Sequence of chain 1.A:
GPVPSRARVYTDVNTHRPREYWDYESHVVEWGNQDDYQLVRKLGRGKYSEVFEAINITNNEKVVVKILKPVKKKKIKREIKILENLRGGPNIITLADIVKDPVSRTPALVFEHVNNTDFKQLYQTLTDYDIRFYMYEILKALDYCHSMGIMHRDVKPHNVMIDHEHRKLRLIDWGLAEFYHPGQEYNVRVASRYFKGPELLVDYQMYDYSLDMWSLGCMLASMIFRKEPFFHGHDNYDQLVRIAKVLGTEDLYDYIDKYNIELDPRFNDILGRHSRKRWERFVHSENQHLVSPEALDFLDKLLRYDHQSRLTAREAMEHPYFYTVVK

Binding-site contacts:
Ligand atom OD1 contacts residue LYS198 of chain 1.A at 3.2 Å (salt-bridge).
Ligand atom NZ contacts residue GLU187 of chain 1.A at 2.9 Å (salt-bridge).
Ligand atom NZ contacts residue GLN207 of chain 1.A at 3.2 Å (h-bond).
Ligand atom CG contacts residue ARG155 of chain 1.A at 3.4 Å.
Ligand atom CA contacts residue A0Z1 of chain 1.F at 2.5 Å.
Ligand atom CG contacts residue LYS158 of chain 1.A at 3.4 Å.
Ligand atom OD1 contacts residue LYS158 of chain 1.A at 2.4 Å (salt-bridge).
Ligand atom CG contacts residue ALA193 of chain 1.A at 3.6 Å (hydrophobic).
Ligand atom OD2 contacts residue VAL192 of chain 1.A at 3.6 Å (h-bond).
Ligand atom CB contacts residue ASP156 of chain 1.A at 3.5 Å.
Ligand atom CB contacts residue ARG191 of chain 1.A at 3.1 Å.
Ligand atom CA contacts residue ASN189 of chain 1.A at 3.4 Å.
Ligand atom CG contacts residue ARG191 of chain 1.A at 3.4 Å.
Ligand atom C contacts residue LEU178 of chain 1.A at 3.3 Å (hydrophobic).
Ligand atom CB contacts residue TYR50 of chain 1.A at 3.3 Å (hydrophobic).
Ligand atom OD2 contacts residue LYS77 of chain 1.A at 3.6 Å.
Ligand atom OD2 contacts residue ASP156 of chain 1.A at 3.5 Å (salt-bridge).
Ligand atom CB contacts residue ARG80 of chain 1.A at 3.4 Å.
Ligand atom CB contacts residue A0Z1 of chain 1.F at 3.3 Å.
Ligand atom N contacts residue A0Z1 of chain 1.F at 1.4 Å.
Ligand atom CG contacts residue ARG195 of chain 1.A at 3.5 Å.
Ligand atom OD2 contacts residue ALA193 of chain 1.A at 3.6 Å.
Ligand atom O contacts residue LYS77 of chain 1.A at 2.9 Å (salt-bridge).
Ligand atom N contacts residue ASN189 of chain 1.A at 2.8 Å (h-bond).
Ligand atom OD1 contacts residue ASP156 of chain 1.A at 2.9 Å (salt-bridge).
Ligand atom OD2 contacts residue LYS198 of chain 1.A at 3.6 Å (salt-bridge).
Ligand atom CB contacts residue SER194 of chain 1.A at 3.4 Å.
Ligand atom OD1 contacts residue ARG80 of chain 1.A at 2.8 Å (salt-bridge).
Ligand atom OD2 contacts residue ARG195 of chain 1.A at 3.3 Å (salt-bridge).
Ligand atom N contacts residue LEU178 of chain 1.A at 3.5 Å.
Ligand atom CG contacts residue ASP156 of chain 1.A at 3.3 Å.
Ligand atom OD1 contacts residue ASN189 of chain 1.A at 2.8 Å (h-bond).
Ligand atom OD1 contacts residue SER194 of chain 1.A at 3.3 Å.
Ligand atom OD1 contacts residue ARG155 of chain 1.A at 2.9 Å (salt-bridge).
Ligand atom CB contacts residue ARG155 of chain 1.A at 2.9 Å.
Ligand atom N contacts residue LYS158 of chain 1.A at 3.3 Å (salt-bridge).
Ligand atom O contacts residue LEU178 of chain 1.A at 3.1 Å.
Ligand atom OD1 contacts residue ALA193 of chain 1.A at 2.7 Å (h-bond).
Ligand atom OD2 contacts residue GLU180 of chain 1.A at 3.6 Å.
Ligand atom OD2 contacts residue ARG191 of chain 1.A at 3.0 Å.

A small-molecule ligand and the protein it binds are described below.
Small molecule (SMILES): NCCCC[C@H](NC(=O)[C@H](CC(=O)O)NC(=O)[C@H](CC(=O)O)NC(=O)[C@H](CC(=O)O)NC(=O)[C@H](CC(=O)O)NC(=O)[C@H](CC(=O)O)NC(=O)[C@H](N)CC(=O)O)C(=O)O